A small-molecule ligand and the protein it binds are described below.
Small molecule (SMILES): CC(=O)O[C@H]1C(=O)[C@@]2(C)[C@H]([C@H](OC(=O)c3ccccc3)[C@]3(O)C[C@H](OC(=O)[C@H](O)[C@@H](NC(=O)c4ccccc4)c4ccccc4)C(C)=C1C3(C)C)[C@]1(OC(C)=O)CO[C@@H]1C[C@@H]2O

Sequence of chain 23.B:
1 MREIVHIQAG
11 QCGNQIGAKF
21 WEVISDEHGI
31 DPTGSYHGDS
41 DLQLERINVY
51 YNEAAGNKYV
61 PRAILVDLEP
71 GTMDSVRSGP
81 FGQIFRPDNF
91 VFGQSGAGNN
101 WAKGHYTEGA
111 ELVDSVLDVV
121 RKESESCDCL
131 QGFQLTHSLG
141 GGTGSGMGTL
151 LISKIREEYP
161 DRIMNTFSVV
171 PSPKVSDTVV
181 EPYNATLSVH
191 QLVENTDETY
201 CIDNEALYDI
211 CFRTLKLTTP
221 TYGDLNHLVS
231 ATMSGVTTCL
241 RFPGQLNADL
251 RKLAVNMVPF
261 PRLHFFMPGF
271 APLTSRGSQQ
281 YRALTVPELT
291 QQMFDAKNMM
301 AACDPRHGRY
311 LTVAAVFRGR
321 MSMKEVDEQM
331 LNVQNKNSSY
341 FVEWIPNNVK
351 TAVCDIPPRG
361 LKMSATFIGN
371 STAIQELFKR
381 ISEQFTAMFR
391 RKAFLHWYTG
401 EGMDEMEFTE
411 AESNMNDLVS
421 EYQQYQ

Binding-site contacts:
Ligand atom C06 contacts residue HIS227 of chain 23.B at 3.7 Å.
Ligand atom C41 contacts residue VAL23 of chain 23.B at 3.5 Å (hydrophobic).
Ligand atom C07 contacts residue ASP224 of chain 23.B at 3.3 Å.
Ligand atom O13 contacts residue ARG359 of chain 23.B at 2.5 Å.
Ligand atom C34 contacts residue ASP26 of chain 23.B at 3.5 Å.
Ligand atom C31 contacts residue HIS227 of chain 23.B at 3.4 Å.
Ligand atom C33 contacts residue ASP26 of chain 23.B at 2.5 Å.
Ligand atom C06 contacts residue ASP224 of chain 23.B at 3.8 Å.
Ligand atom C09 contacts residue HIS227 of chain 23.B at 3.5 Å.
Ligand atom O06 contacts residue PRO272 of chain 23.B at 4.0 Å.
Ligand atom C08 contacts residue HIS227 of chain 23.B at 3.0 Å.
Ligand atom C27 contacts residue GLY360 of chain 23.B at 4.0 Å.
Ligand atom C32 contacts residue ASP26 of chain 23.B at 3.4 Å.
Ligand atom C40 contacts residue ARG318 of chain 23.B at 3.7 Å.
Ligand atom C27 contacts residue ARG359 of chain 23.B at 3.8 Å.
Ligand atom O14 contacts residue HIS227 of chain 23.B at 1.8 Å (h-bond).
Ligand atom C07 contacts residue HIS227 of chain 23.B at 3.1 Å.
Ligand atom C34 contacts residue GLU22 of chain 23.B at 4.0 Å.
Ligand atom O12 contacts residue GLY360 of chain 23.B at 3.7 Å.
Ligand atom C13 contacts residue HIS227 of chain 23.B at 3.3 Å.
Ligand atom O07 contacts residue GLN279 of chain 23.B at 3.6 Å.
Ligand atom O12 contacts residue ARG359 of chain 23.B at 3.2 Å.
Ligand atom C28 contacts residue ARG359 of chain 23.B at 3.6 Å.
Ligand atom C32 contacts residue VAL23 of chain 23.B at 3.9 Å (hydrophobic).
Ligand atom C41 contacts residue PRO358 of chain 23.B at 4.0 Å (hydrophobic).
Ligand atom C40 contacts residue PRO358 of chain 23.B at 4.0 Å (hydrophobic).
Ligand atom C36 contacts residue HIS227 of chain 23.B at 3.4 Å.
Ligand atom N01 contacts residue HIS227 of chain 23.B at 4.0 Å.
Ligand atom O13 contacts residue PRO358 of chain 23.B at 3.8 Å.
Ligand atom O06 contacts residue THR274 of chain 23.B at 3.7 Å.
Ligand atom C39 contacts residue ALA231 of chain 23.B at 3.6 Å (hydrophobic).
Ligand atom C44 contacts residue GLY360 of chain 23.B at 3.9 Å.
Ligand atom C19 contacts residue ARG276 of chain 23.B at 3.7 Å.
Ligand atom C40 contacts residue SER234 of chain 23.B at 3.1 Å.
Ligand atom O08 contacts residue ARG276 of chain 23.B at 3.5 Å.
Ligand atom C30 contacts residue HIS227 of chain 23.B at 2.8 Å.
Ligand atom C42 contacts residue VAL23 of chain 23.B at 3.8 Å (hydrophobic).
Ligand atom C41 contacts residue SER234 of chain 23.B at 3.6 Å.
Ligand atom O06 contacts residue LEU215 of chain 23.B at 3.9 Å.
Ligand atom O13 contacts residue GLY360 of chain 23.B at 3.7 Å.